A protein and the small-molecule ligand that binds it are described below.
Small molecule (SMILES): CC(=O)N[C@H]1[C@H](O[C@H]2[C@H](O)[C@@H](NC(C)=O)CO[C@@H]2CO)O[C@H](CO)[C@@H](O)[C@@H]1O

Binding-site contacts:
Ligand atom N2 contacts residue THR206 of chain 3.D at 3.9 Å.
Ligand atom C8 contacts residue TRP66 of chain 3.D at 3.7 Å (hydrophobic).
Ligand atom C7 contacts residue THR206 of chain 3.D at 4.2 Å.
Ligand atom O7 contacts residue SER244 of chain 3.D at 3.5 Å (h-bond).
Ligand atom C8 contacts residue ASN204 of chain 3.D at 3.9 Å.
Ligand atom C2 contacts residue ASN204 of chain 3.D at 2.4 Å.
Ligand atom C4 contacts residue ASN204 of chain 3.D at 4.2 Å.
Ligand atom N2 contacts residue ASN204 of chain 3.D at 2.8 Å (h-bond).
Ligand atom C7 contacts residue SER244 of chain 3.D at 3.7 Å.
Ligand atom O5 contacts residue ASN204 of chain 3.D at 2.4 Å (h-bond).
Ligand atom C2 contacts residue THR206 of chain 3.D at 4.4 Å.
Ligand atom C5 contacts residue ASN204 of chain 3.D at 3.7 Å.
Ligand atom C7 contacts residue ASN204 of chain 3.D at 3.0 Å.
Ligand atom C3 contacts residue ASN204 of chain 3.D at 3.8 Å.
Ligand atom C8 contacts residue SER244 of chain 3.D at 3.0 Å.
Ligand atom C1 contacts residue THR206 of chain 3.D at 3.9 Å.
Ligand atom C8 contacts residue THR206 of chain 3.D at 3.3 Å.
Ligand atom C1 contacts residue ASN204 of chain 3.D at 1.4 Å.
Ligand atom O7 contacts residue ASN204 of chain 3.D at 2.9 Å (h-bond).

Sequence of chain 3.D:
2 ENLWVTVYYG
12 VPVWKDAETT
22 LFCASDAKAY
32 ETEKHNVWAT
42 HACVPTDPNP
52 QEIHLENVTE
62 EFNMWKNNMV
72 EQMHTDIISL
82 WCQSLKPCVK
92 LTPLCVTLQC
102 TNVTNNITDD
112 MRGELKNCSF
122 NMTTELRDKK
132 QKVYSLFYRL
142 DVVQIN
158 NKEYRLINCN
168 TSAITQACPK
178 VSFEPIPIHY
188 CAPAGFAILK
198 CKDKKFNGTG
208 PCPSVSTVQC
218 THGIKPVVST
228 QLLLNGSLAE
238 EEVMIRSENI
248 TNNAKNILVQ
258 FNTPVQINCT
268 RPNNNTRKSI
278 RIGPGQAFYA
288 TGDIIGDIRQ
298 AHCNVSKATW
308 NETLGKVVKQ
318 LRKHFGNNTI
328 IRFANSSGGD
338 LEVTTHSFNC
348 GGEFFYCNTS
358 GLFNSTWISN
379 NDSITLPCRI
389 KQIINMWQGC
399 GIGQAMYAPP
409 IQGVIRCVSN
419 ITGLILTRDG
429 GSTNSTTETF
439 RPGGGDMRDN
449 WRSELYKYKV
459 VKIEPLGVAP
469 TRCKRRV